This protein binds this small molecule.
Small molecule (SMILES): CC(=O)N[C@@H]1[C@@H](O)[C@H](O)[C@@H](CO)O[C@H]1O

Sequence of chain 1.A:
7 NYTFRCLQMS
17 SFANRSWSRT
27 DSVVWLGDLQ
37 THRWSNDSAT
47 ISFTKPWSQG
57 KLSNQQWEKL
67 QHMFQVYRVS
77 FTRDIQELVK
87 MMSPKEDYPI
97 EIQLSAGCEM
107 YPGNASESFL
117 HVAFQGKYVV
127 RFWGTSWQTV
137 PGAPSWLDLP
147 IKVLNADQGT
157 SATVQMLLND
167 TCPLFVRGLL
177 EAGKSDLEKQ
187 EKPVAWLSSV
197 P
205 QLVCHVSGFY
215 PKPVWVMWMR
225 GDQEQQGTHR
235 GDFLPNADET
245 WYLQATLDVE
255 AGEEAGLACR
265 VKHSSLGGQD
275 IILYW

Binding-site contacts:
Ligand atom N2 contacts residue ARG25 of chain 1.A at 4.2 Å.
Ligand atom C5 contacts residue ASN42 of chain 1.A at 3.7 Å.
Ligand atom C2 contacts residue SER24 of chain 1.A at 3.8 Å.
Ligand atom N2 contacts residue ASN42 of chain 1.A at 3.0 Å (h-bond).
Ligand atom C8 contacts residue SER24 of chain 1.A at 3.8 Å.
Ligand atom C7 contacts residue ASN42 of chain 1.A at 3.6 Å.
Ligand atom N2 contacts residue SER24 of chain 1.A at 3.0 Å (h-bond).
Ligand atom C8 contacts residue ARG25 of chain 1.A at 4.0 Å.
Ligand atom C8 contacts residue TRP23 of chain 1.A at 3.5 Å (hydrophobic).
Ligand atom C2 contacts residue ASN42 of chain 1.A at 2.5 Å.
Ligand atom C1 contacts residue ASN42 of chain 1.A at 1.4 Å.
Ligand atom C1 contacts residue SER24 of chain 1.A at 4.0 Å.
Ligand atom O6 contacts residue ASN42 of chain 1.A at 3.8 Å.
Ligand atom O5 contacts residue ASN42 of chain 1.A at 2.3 Å (h-bond).
Ligand atom C7 contacts residue SER24 of chain 1.A at 3.9 Å.
Ligand atom C7 contacts residue ARG25 of chain 1.A at 4.4 Å.
Ligand atom C4 contacts residue ASN42 of chain 1.A at 4.3 Å.
Ligand atom C3 contacts residue ASN42 of chain 1.A at 3.9 Å.
Ligand atom O6 contacts residue ARG74 of chain 1.A at 4.2 Å.
Ligand atom O7 contacts residue ASN42 of chain 1.A at 3.8 Å.
Ligand atom C3 contacts residue SER24 of chain 1.A at 4.0 Å.